Binding-site contacts:
Ligand atom C1 contacts residue MET258 of chain 1.A at 3.8 Å (hydrophobic).
Ligand atom O5B contacts residue TYR50 of chain 1.A at 3.2 Å (h-bond).
Ligand atom C4 contacts residue HIS49 of chain 1.A at 3.8 Å.
Ligand atom O1B contacts residue MET258 of chain 1.A at 3.1 Å.
Ligand atom O4 contacts residue TRP326 of chain 1.A at 3.6 Å.
Ligand atom C3 contacts residue ARG357 of chain 1.A at 3.8 Å.
Ligand atom O1B contacts residue HIS28 of chain 1.A at 3.2 Å (h-bond).
Ligand atom O1A contacts residue SER223 of chain 1.A at 3.9 Å.
Ligand atom C3 contacts residue ZN1 of chain 1.P at 3.7 Å.
Ligand atom O1B contacts residue ZN1 of chain 1.P at 2.2 Å.
Ligand atom O5B contacts residue ASP355 of chain 1.A at 3.3 Å (salt-bridge).
Ligand atom C2 contacts residue TRP326 of chain 1.A at 3.8 Å (hydrophobic).
Ligand atom O2 contacts residue ASP355 of chain 1.A at 2.8 Å (salt-bridge).
Ligand atom C1 contacts residue TRP325 of chain 1.A at 3.9 Å (hydrophobic).
Ligand atom O5A contacts residue TYR50 of chain 1.A at 3.4 Å.
Ligand atom O1A contacts residue TRP325 of chain 1.A at 3.9 Å.
Ligand atom C2 contacts residue ZN1 of chain 1.P at 3.0 Å.
Ligand atom C1 contacts residue ARG170 of chain 1.A at 3.4 Å.
Ligand atom O3 contacts residue ARG357 of chain 1.A at 3.2 Å (salt-bridge).
Ligand atom O2 contacts residue ZN1 of chain 1.P at 2.1 Å.
Ligand atom C4 contacts residue ARG357 of chain 1.A at 3.8 Å.
Ligand atom O5A contacts residue ARG357 of chain 1.A at 2.9 Å (salt-bridge).
Ligand atom C5 contacts residue ARG357 of chain 1.A at 3.9 Å.
Ligand atom C4 contacts residue TRP326 of chain 1.A at 3.6 Å (hydrophobic).
Ligand atom C1 contacts residue HIS28 of chain 1.A at 3.9 Å.
Ligand atom O1A contacts residue ARG170 of chain 1.A at 2.7 Å (salt-bridge).
Ligand atom O3 contacts residue HIS28 of chain 1.A at 2.8 Å (h-bond).
Ligand atom O4 contacts residue HIS49 of chain 1.A at 2.8 Å (h-bond).
Ligand atom C2 contacts residue TRP325 of chain 1.A at 3.5 Å (hydrophobic).
Ligand atom O5A contacts residue HIS49 of chain 1.A at 2.9 Å (h-bond).
Ligand atom O1B contacts residue HIS26 of chain 1.A at 3.3 Å (h-bond).
Ligand atom C5 contacts residue TYR50 of chain 1.A at 3.8 Å (hydrophobic).
Ligand atom O1B contacts residue ARG170 of chain 1.A at 3.1 Å (salt-bridge).
Ligand atom O5B contacts residue TRP326 of chain 1.A at 3.9 Å.
Ligand atom O2 contacts residue HIS28 of chain 1.A at 3.6 Å.
Ligand atom O4 contacts residue ARG357 of chain 1.A at 2.9 Å (salt-bridge).
Ligand atom O3 contacts residue ZN1 of chain 1.P at 3.3 Å.
Ligand atom C1 contacts residue ZN1 of chain 1.P at 3.0 Å.
Ligand atom O2 contacts residue TRP325 of chain 1.A at 3.0 Å (h-bond).
Ligand atom C5 contacts residue HIS49 of chain 1.A at 3.6 Å.

Sequence of chain 1.A:
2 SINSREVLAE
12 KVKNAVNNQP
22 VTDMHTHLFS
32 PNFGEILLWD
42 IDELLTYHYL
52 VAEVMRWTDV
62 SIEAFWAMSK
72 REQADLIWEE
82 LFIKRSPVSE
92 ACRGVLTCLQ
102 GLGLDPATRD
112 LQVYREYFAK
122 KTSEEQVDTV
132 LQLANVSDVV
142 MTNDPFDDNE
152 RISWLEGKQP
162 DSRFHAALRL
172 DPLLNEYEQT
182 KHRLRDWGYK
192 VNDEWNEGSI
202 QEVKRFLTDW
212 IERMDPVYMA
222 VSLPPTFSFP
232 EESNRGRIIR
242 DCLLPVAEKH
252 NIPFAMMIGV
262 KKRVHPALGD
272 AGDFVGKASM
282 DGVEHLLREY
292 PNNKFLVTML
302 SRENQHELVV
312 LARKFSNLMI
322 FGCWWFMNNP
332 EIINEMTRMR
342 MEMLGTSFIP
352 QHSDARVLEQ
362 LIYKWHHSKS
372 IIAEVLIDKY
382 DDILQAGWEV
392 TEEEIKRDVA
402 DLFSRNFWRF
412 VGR

This small molecule binds to this protein.
Small molecule (SMILES): O=C(O)[C@@H](O)C(O)[C@H](O)C(=O)O